Binding-site contacts:
Ligand atom C6 contacts residue THR97 of chain 1.B at 4.0 Å.
Ligand atom S1 contacts residue CYS122 of chain 1.A at 2.0 Å (h-bond).
Ligand atom C7 contacts residue GLN96 of chain 1.B at 4.2 Å.
Ligand atom C1 contacts residue GLY121 of chain 1.A at 4.1 Å.
Ligand atom C2 contacts residue ALA321 of chain 1.A at 4.2 Å (hydrophobic).
Ligand atom C4 contacts residue LEU152 of chain 1.A at 3.6 Å (hydrophobic).
Ligand atom C2 contacts residue CYS122 of chain 1.A at 4.3 Å (hydrophobic).
Ligand atom C10 contacts residue THR155 of chain 1.A at 3.7 Å.
Ligand atom C3 contacts residue ASN91 of chain 1.A at 3.9 Å.
Ligand atom C8 contacts residue THR155 of chain 1.A at 4.0 Å.
Ligand atom C1 contacts residue SER291 of chain 1.A at 3.8 Å.
Ligand atom C1 contacts residue ALA321 of chain 1.A at 3.8 Å (hydrophobic).
Ligand atom C6 contacts residue GLN96 of chain 1.B at 3.7 Å.
Ligand atom C10 contacts residue VAL219 of chain 1.A at 4.0 Å (hydrophobic).
Ligand atom C8 contacts residue GLN201 of chain 1.A at 3.7 Å.
Ligand atom S1 contacts residue ALA321 of chain 1.A at 3.3 Å (h-bond).
Ligand atom C7 contacts residue THR155 of chain 1.A at 3.6 Å.
Ligand atom C8 contacts residue PHE218 of chain 1.A at 4.0 Å (hydrophobic).
Ligand atom C8 contacts residue VAL219 of chain 1.A at 3.8 Å (hydrophobic).
Ligand atom C7 contacts residue VAL219 of chain 1.A at 3.6 Å (hydrophobic).
Ligand atom C10 contacts residue PRO217 of chain 1.A at 3.7 Å (hydrophobic).
Ligand atom C5 contacts residue THR92 of chain 1.A at 4.2 Å.
Ligand atom C4 contacts residue THR97 of chain 1.B at 4.0 Å.
Ligand atom C1 contacts residue CYS122 of chain 1.A at 3.1 Å (hydrophobic).
Ligand atom C5 contacts residue ASN91 of chain 1.A at 3.8 Å.
Ligand atom C4 contacts residue VAL219 of chain 1.A at 3.8 Å (hydrophobic).
Ligand atom C9 contacts residue THR155 of chain 1.A at 3.8 Å.
Ligand atom C9 contacts residue GLN201 of chain 1.A at 3.5 Å.
Ligand atom C6 contacts residue VAL219 of chain 1.A at 4.2 Å (hydrophobic).
Ligand atom S1 contacts residue GLY320 of chain 1.A at 3.9 Å.
Ligand atom C3 contacts residue SER291 of chain 1.A at 4.2 Å.
Ligand atom C2 contacts residue SER291 of chain 1.A at 4.0 Å.
Ligand atom C2 contacts residue ILE199 of chain 1.A at 4.0 Å (hydrophobic).
Ligand atom C9 contacts residue GLN96 of chain 1.B at 3.9 Å.
Ligand atom C10 contacts residue PHE218 of chain 1.A at 3.6 Å (hydrophobic).
Ligand atom C5 contacts residue THR97 of chain 1.B at 4.2 Å.
Ligand atom C10 contacts residue GLN201 of chain 1.A at 3.9 Å.
Ligand atom C3 contacts residue THR97 of chain 1.B at 3.9 Å.
Ligand atom C3 contacts residue LEU152 of chain 1.A at 4.2 Å (hydrophobic).
Ligand atom C5 contacts residue LEU152 of chain 1.A at 3.8 Å (hydrophobic).

Sequence of chain 1.B:
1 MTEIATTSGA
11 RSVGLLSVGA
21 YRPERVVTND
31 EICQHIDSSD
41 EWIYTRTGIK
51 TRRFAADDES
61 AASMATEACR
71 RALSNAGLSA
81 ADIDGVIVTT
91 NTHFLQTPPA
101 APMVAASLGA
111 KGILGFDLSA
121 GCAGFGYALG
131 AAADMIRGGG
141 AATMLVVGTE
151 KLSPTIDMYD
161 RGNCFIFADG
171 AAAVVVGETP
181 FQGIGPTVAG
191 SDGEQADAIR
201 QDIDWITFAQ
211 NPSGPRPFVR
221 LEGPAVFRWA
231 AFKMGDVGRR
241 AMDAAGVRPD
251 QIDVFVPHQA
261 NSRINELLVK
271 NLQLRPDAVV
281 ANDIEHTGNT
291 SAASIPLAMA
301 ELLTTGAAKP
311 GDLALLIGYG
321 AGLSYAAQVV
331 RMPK

Sequence of chain 1.A:
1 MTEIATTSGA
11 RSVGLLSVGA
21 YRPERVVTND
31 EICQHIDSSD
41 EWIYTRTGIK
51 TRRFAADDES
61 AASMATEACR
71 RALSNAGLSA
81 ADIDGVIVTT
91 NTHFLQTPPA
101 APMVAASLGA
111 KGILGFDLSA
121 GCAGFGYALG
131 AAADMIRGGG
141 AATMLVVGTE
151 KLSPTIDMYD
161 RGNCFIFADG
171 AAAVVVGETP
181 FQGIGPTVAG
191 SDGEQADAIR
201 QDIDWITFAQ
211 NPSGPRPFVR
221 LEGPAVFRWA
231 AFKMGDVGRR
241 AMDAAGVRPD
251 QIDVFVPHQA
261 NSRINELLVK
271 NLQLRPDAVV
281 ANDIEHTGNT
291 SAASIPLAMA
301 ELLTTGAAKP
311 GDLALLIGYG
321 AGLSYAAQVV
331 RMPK

This protein binds this small molecule.
Small molecule (SMILES): CCCCCCCCCCS